Binding-site contacts:
Ligand atom C5 contacts residue LEU29 of chain 1.R at 4.0 Å (hydrophobic).
Ligand atom C16 contacts residue GLU16 of chain 1.R at 3.7 Å.
Ligand atom C6 contacts residue TYR90 of chain 1.R at 3.4 Å (hydrophobic).
Ligand atom C4 contacts residue LEU29 of chain 1.R at 3.5 Å (hydrophobic).
Ligand atom C5 contacts residue VAL109 of chain 1.R at 3.8 Å (hydrophobic).
Ligand atom N contacts residue ILE122 of chain 1.R at 3.5 Å.
Ligand atom C12 contacts residue TYR150 of chain 1.R at 3.1 Å (hydrophobic).
Ligand atom C7 contacts residue TYR90 of chain 1.R at 3.2 Å (hydrophobic).
Ligand atom O3 contacts residue LYS14 of chain 1.R at 4.0 Å.
Ligand atom C14 contacts residue GLU17 of chain 1.R at 3.5 Å.
Ligand atom C7 contacts residue VAL109 of chain 1.R at 4.0 Å (hydrophobic).
Ligand atom C14 contacts residue GLU16 of chain 1.R at 3.6 Å.
Ligand atom C11 contacts residue ILE122 of chain 1.R at 3.7 Å (hydrophobic).
Ligand atom C15 contacts residue GLY120 of chain 1.R at 3.8 Å.
Ligand atom O1 contacts residue ALA146 of chain 1.R at 3.7 Å.
Ligand atom C14 contacts residue LEU25 of chain 1.R at 4.0 Å (hydrophobic).
Ligand atom C13 contacts residue TYR150 of chain 1.R at 2.9 Å (hydrophobic).
Ligand atom O2 contacts residue LYS14 of chain 1.R at 2.6 Å (salt-bridge).
Ligand atom C4 contacts residue VAL109 of chain 1.R at 3.7 Å (hydrophobic).
Ligand atom C14 contacts residue SER18 of chain 1.R at 3.9 Å.
Ligand atom S contacts residue LYS14 of chain 1.R at 3.8 Å.
Ligand atom C6 contacts residue VAL109 of chain 1.R at 3.5 Å (hydrophobic).
Ligand atom C4 contacts residue VAL30 of chain 1.R at 3.8 Å (hydrophobic).
Ligand atom O3 contacts residue ILE122 of chain 1.R at 3.0 Å.
Ligand atom C2 contacts residue LEU29 of chain 1.R at 3.3 Å (hydrophobic).
Ligand atom C7 contacts residue ARG33 of chain 1.R at 3.5 Å.
Ligand atom C12 contacts residue GLU16 of chain 1.R at 3.9 Å.
Ligand atom C3 contacts residue LEU29 of chain 1.R at 3.5 Å (hydrophobic).
Ligand atom C3 contacts residue LEU111 of chain 1.R at 3.9 Å (hydrophobic).
Ligand atom C1 contacts residue ILE122 of chain 1.R at 3.9 Å (hydrophobic).
Ligand atom C1 contacts residue LEU29 of chain 1.R at 3.7 Å (hydrophobic).
Ligand atom C16 contacts residue ILE122 of chain 1.R at 3.3 Å (hydrophobic).
Ligand atom C6 contacts residue LEU29 of chain 1.R at 3.9 Å (hydrophobic).
Ligand atom C6 contacts residue ARG33 of chain 1.R at 3.5 Å.
Ligand atom C10 contacts residue ILE122 of chain 1.R at 4.0 Å (hydrophobic).
Ligand atom C15 contacts residue GLU16 of chain 1.R at 3.6 Å.
Ligand atom O1 contacts residue TYR150 of chain 1.R at 3.3 Å.
Ligand atom O2 contacts residue ALA146 of chain 1.R at 3.6 Å.
Ligand atom C13 contacts residue GLU16 of chain 1.R at 3.7 Å.
Ligand atom C11 contacts residue GLU16 of chain 1.R at 3.9 Å.

The small molecule below binds the protein below.
Small molecule (SMILES): O=S(=O)(O)c1cccc2cccc(Nc3ccccc3)c12

Sequence of chain 1.R:
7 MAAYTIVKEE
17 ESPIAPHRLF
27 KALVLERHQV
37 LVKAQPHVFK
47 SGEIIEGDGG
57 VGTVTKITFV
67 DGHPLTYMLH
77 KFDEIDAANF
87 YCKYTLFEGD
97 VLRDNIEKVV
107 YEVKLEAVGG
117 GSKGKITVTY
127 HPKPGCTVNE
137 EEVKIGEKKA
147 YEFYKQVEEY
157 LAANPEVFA